Sequence of chain 1.A:
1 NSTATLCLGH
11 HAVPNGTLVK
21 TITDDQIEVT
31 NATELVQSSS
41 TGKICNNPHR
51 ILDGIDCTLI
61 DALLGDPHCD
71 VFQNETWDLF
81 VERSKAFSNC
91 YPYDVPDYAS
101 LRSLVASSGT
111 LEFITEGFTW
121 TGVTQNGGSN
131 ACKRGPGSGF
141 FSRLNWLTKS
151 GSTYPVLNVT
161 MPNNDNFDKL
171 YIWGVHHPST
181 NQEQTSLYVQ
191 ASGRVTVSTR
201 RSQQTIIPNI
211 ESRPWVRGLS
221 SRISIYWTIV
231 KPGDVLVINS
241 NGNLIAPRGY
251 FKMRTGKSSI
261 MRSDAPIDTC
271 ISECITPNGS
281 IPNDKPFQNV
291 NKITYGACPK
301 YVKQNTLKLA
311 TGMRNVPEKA

Binding-site contacts:
Ligand atom C5 contacts residue ASN15 of chain 1.A at 3.6 Å.
Ligand atom C6 contacts residue ASN15 of chain 1.A at 4.4 Å.
Ligand atom C4 contacts residue ASN15 of chain 1.A at 4.2 Å.
Ligand atom N2 contacts residue ASN15 of chain 1.A at 3.0 Å (h-bond).
Ligand atom C1 contacts residue ASN15 of chain 1.A at 1.4 Å.
Ligand atom O6 contacts residue ASN15 of chain 1.A at 3.7 Å.
Ligand atom C3 contacts residue ASN15 of chain 1.A at 3.8 Å.
Ligand atom O7 contacts residue ASN15 of chain 1.A at 4.3 Å.
Ligand atom C6 contacts residue PRO14 of chain 1.A at 4.4 Å (hydrophobic).
Ligand atom C2 contacts residue ASN15 of chain 1.A at 2.5 Å.
Ligand atom C7 contacts residue ASN15 of chain 1.A at 3.9 Å.
Ligand atom O5 contacts residue ASN15 of chain 1.A at 2.3 Å (h-bond).
Ligand atom O6 contacts residue PRO14 of chain 1.A at 3.8 Å.
Ligand atom O5 contacts residue PRO14 of chain 1.A at 3.8 Å.

The small molecule below binds the protein below.
Small molecule (SMILES): CC(=O)N[C@@H]1[C@@H](O)[C@H](O)[C@@H](CO)O[C@H]1O